Binding-site contacts:
Ligand atom PB contacts residue LYS38 of chain 1.A at 3.5 Å.
Ligand atom O1A contacts residue SER39 of chain 1.A at 3.4 Å (h-bond).
Ligand atom V contacts residue AV21 of chain 2.P at 1.9 Å.
Ligand atom O2B contacts residue LYS38 of chain 1.A at 3.5 Å (salt-bridge).
Ligand atom O2B contacts residue SER39 of chain 1.A at 2.9 Å (h-bond).
Ligand atom O1B contacts residue LYS38 of chain 1.A at 2.7 Å (salt-bridge).
Ligand atom PA contacts residue THR40 of chain 1.A at 3.6 Å.
Ligand atom N6 contacts residue ASN184 of chain 1.A at 2.9 Å (h-bond).
Ligand atom N7 contacts residue VAL189 of chain 1.A at 3.5 Å.
Ligand atom O1A contacts residue GLY37 of chain 1.A at 3.5 Å.
Ligand atom C6 contacts residue LEU187 of chain 1.A at 3.6 Å (hydrophobic).
Ligand atom C4 contacts residue PRO150 of chain 2.C at 3.6 Å (hydrophobic).
Ligand atom O3B contacts residue ALA35 of chain 1.A at 2.9 Å (h-bond).
Ligand atom N7 contacts residue ASN184 of chain 1.A at 3.1 Å (h-bond).
Ligand atom O2' contacts residue PRO150 of chain 2.C at 3.5 Å.
Ligand atom O3A contacts residue ALA35 of chain 1.A at 3.5 Å.
Ligand atom O5' contacts residue GLY37 of chain 1.A at 3.5 Å.
Ligand atom N6 contacts residue LEU187 of chain 1.A at 2.7 Å (h-bond).
Ligand atom O5' contacts residue THR40 of chain 1.A at 3.3 Å (h-bond).
Ligand atom O3' contacts residue AV21 of chain 2.P at 1.9 Å.
Ligand atom O1V contacts residue PRO150 of chain 2.C at 3.5 Å.
Ligand atom C4' contacts residue AV21 of chain 2.P at 3.6 Å.
Ligand atom O3A contacts residue GLY37 of chain 1.A at 3.2 Å (h-bond).
Ligand atom O1V contacts residue AV21 of chain 2.P at 2.7 Å (h-bond).
Ligand atom C2 contacts residue ARG148 of chain 1.A at 3.5 Å.
Ligand atom O1B contacts residue LEU33 of chain 1.A at 3.5 Å (h-bond).
Ligand atom C2 contacts residue PRO150 of chain 2.C at 3.6 Å (hydrophobic).
Ligand atom N1 contacts residue ARG148 of chain 1.A at 3.6 Å (salt-bridge).
Ligand atom N3 contacts residue ARG148 of chain 1.A at 3.6 Å (salt-bridge).
Ligand atom O1B contacts residue SER36 of chain 1.A at 3.2 Å (h-bond).
Ligand atom O1B contacts residue GLY37 of chain 1.A at 2.9 Å (h-bond).
Ligand atom C3' contacts residue AV21 of chain 2.P at 3.1 Å.
Ligand atom O1A contacts residue THR40 of chain 1.A at 2.6 Å (h-bond).
Ligand atom C2' contacts residue THR40 of chain 1.A at 3.5 Å.
Ligand atom C4 contacts residue ARG148 of chain 1.A at 3.6 Å.
Ligand atom O1B contacts residue ALA35 of chain 1.A at 3.5 Å (h-bond).
Ligand atom O3A contacts residue LYS38 of chain 1.A at 3.6 Å.
Ligand atom PB contacts residue ALA35 of chain 1.A at 3.6 Å.
Ligand atom O4' contacts residue ARG148 of chain 1.A at 3.3 Å.
Ligand atom O2V contacts residue AV21 of chain 2.P at 2.6 Å (h-bond).

The small molecule below binds the protein below.
Small molecule (SMILES): Nc1ncnc2c1ncn2[C@@H]1O[C@H](CO[P](=O)(O)OP(=O)(O)O)[C@H]2O[V](=O)(O)O[C@H]21

Sequence of chain 1.A:
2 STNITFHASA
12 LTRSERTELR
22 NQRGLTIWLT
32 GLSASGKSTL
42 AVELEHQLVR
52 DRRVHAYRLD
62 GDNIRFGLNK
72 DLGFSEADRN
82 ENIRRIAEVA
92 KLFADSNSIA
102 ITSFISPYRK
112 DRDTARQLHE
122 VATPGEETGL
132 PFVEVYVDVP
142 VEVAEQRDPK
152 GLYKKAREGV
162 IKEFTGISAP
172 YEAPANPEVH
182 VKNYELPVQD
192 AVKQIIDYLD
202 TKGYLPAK

Sequence of chain 2.C:
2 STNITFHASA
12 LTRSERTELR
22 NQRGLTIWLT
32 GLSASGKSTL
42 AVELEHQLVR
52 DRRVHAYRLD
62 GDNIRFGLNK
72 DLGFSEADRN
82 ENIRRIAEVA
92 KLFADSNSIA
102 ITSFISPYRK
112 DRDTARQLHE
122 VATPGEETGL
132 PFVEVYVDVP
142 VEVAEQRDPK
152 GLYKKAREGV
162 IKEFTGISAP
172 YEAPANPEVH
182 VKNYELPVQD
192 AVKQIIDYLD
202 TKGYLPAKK